Sequence of chain 1.A:
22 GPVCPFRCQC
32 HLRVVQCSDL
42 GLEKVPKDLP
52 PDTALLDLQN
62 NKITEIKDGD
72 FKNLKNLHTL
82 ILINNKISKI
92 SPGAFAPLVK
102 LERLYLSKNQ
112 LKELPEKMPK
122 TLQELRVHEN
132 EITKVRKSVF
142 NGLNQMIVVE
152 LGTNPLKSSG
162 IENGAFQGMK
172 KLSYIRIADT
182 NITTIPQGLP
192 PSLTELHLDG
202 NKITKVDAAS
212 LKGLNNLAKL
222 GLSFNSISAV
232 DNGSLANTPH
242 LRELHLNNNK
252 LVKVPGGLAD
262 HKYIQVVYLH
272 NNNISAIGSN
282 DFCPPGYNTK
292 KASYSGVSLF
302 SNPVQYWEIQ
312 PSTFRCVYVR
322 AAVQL

Binding-site contacts:
Ligand atom C8 contacts residue ASN274 of chain 1.A at 4.3 Å.
Ligand atom O5 contacts residue ASN274 of chain 1.A at 2.4 Å (h-bond).
Ligand atom C5 contacts residue ASN274 of chain 1.A at 3.7 Å.
Ligand atom O7 contacts residue ASN274 of chain 1.A at 3.8 Å.
Ligand atom C4 contacts residue ASN274 of chain 1.A at 4.3 Å.
Ligand atom C1 contacts residue ASN274 of chain 1.A at 1.5 Å.
Ligand atom C3 contacts residue ASN274 of chain 1.A at 3.8 Å.
Ligand atom C2 contacts residue ASN274 of chain 1.A at 2.5 Å.
Ligand atom O5 contacts residue VAL253 of chain 1.A at 4.4 Å.
Ligand atom C7 contacts residue ASN274 of chain 1.A at 3.5 Å.
Ligand atom N2 contacts residue ASN274 of chain 1.A at 2.9 Å (h-bond).

The small molecule below binds the protein below.
Small molecule (SMILES): CC(=O)N[C@@H]1[C@@H](O)[C@H](O)[C@@H](CO)O[C@H]1O